The small molecule below binds the protein below.
Small molecule (SMILES): COc1ccc(C[C@H](N)C(=O)N[C@H]2[C@@H](O)[C@H](n3cnc4c(N(C)C)ncnc43)O[C@@H]2CO[P](=O)(O)O[C@H]2[C@@H](O)[C@H](n3ccc(N)nc3=O)O[C@@H]2CO[P](=O)(O)O[C@H]2[C@@H](O)[C@H](n3ccc(N)nc3=O)O[C@@H]2CO)cc1

Sequence of chain 1.DC:
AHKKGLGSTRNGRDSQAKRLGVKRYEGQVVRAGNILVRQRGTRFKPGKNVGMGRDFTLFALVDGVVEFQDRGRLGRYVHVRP

Binding-site contacts:
Ligand atom OP1 contacts residue ALA2 of chain 1.DC at 4.1 Å.
Ligand atom O2 contacts residue MG1 of chain 1.YIA at 2.5 Å.
Ligand atom OP2 contacts residue ALA2 of chain 1.DC at 4.2 Å.
Ligand atom C2 contacts residue MG1 of chain 1.YIA at 3.4 Å.
Ligand atom N3 contacts residue MG1 of chain 1.YIA at 3.5 Å.
Ligand atom OP1 contacts residue MG1 of chain 1.ZX at 3.4 Å.